Binding-site contacts:
Ligand atom NH1 contacts residue ASP53 of chain 1.E at 3.0 Å (salt-bridge).
Ligand atom CD contacts residue ARG50 of chain 1.E at 3.3 Å.
Ligand atom CB contacts residue ARG49 of chain 1.E at 3.5 Å.
Ligand atom CB contacts residue ASP258 of chain 1.E at 3.7 Å.
Ligand atom NE contacts residue ILE51 of chain 1.E at 3.7 Å.
Ligand atom O contacts residue ARG49 of chain 1.E at 3.1 Å (salt-bridge).
Ligand atom O contacts residue ARG43 of chain 1.E at 2.8 Å (salt-bridge).
Ligand atom CB contacts residue MET259 of chain 1.E at 3.6 Å (hydrophobic).
Ligand atom N contacts residue ARG49 of chain 1.E at 3.5 Å (salt-bridge).
Ligand atom N contacts residue ASP258 of chain 1.E at 3.2 Å (salt-bridge).
Ligand atom CG2 contacts residue MET259 of chain 1.E at 3.7 Å (hydrophobic).
Ligand atom CA contacts residue ASP258 of chain 1.E at 3.7 Å.
Ligand atom NE contacts residue ARG50 of chain 1.E at 3.1 Å (salt-bridge).
Ligand atom C contacts residue ASP258 of chain 1.E at 3.7 Å.
Ligand atom NH2 contacts residue ASP228 of chain 1.E at 2.7 Å (salt-bridge).
Ligand atom N contacts residue ARG49 of chain 1.E at 3.7 Å.
Ligand atom CD2 contacts residue ASP258 of chain 1.E at 3.4 Å.
Ligand atom NH1 contacts residue THR246 of chain 1.E at 3.2 Å (h-bond).
Ligand atom CA contacts residue ASP258 of chain 1.E at 3.7 Å.
Ligand atom CD2 contacts residue ARG43 of chain 1.E at 3.6 Å.
Ligand atom N contacts residue PRO57 of chain 1.E at 3.5 Å.
Ligand atom CB contacts residue ARG49 of chain 1.E at 3.7 Å.
Ligand atom C contacts residue ARG49 of chain 1.E at 3.6 Å.
Ligand atom N contacts residue ARG49 of chain 1.E at 3.6 Å (salt-bridge).
Ligand atom N contacts residue ASP258 of chain 1.E at 3.2 Å (salt-bridge).
Ligand atom N contacts residue ASP258 of chain 1.E at 2.8 Å (salt-bridge).
Ligand atom CG2 contacts residue ASP258 of chain 1.E at 3.5 Å.
Ligand atom OG1 contacts residue MET259 of chain 1.E at 2.6 Å (h-bond).
Ligand atom NH2 contacts residue THR246 of chain 1.E at 3.0 Å (h-bond).
Ligand atom CG contacts residue PRO57 of chain 1.E at 3.7 Å (hydrophobic).
Ligand atom O contacts residue ARG50 of chain 1.E at 3.4 Å.
Ligand atom O contacts residue ARG43 of chain 1.E at 2.8 Å (salt-bridge).
Ligand atom CB contacts residue ASP258 of chain 1.E at 3.5 Å.
Ligand atom C contacts residue ARG43 of chain 1.E at 3.7 Å.
Ligand atom OG1 contacts residue ASP258 of chain 1.E at 3.3 Å.
Ligand atom CZ contacts residue THR246 of chain 1.E at 3.3 Å.
Ligand atom O contacts residue ILE39 of chain 1.E at 3.7 Å.
Ligand atom CA contacts residue ASP258 of chain 1.E at 3.6 Å.
Ligand atom CD contacts residue LEU52 of chain 1.E at 3.3 Å (hydrophobic).
Ligand atom CD2 contacts residue ARG50 of chain 1.E at 3.6 Å.

Sequence of chain 1.E:
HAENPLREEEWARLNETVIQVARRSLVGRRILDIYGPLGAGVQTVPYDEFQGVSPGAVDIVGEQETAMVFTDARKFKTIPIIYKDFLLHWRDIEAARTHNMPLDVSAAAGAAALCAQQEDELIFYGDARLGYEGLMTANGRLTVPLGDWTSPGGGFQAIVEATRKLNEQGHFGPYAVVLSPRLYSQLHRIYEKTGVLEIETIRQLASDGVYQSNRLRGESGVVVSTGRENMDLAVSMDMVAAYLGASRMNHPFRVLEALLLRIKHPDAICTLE

The small molecule below binds the protein below.
Small molecule (SMILES): CC(C)C[C@H](NC(=O)CN)C(=O)N[C@H](C(=O)N[C@H](C(=O)NCC(=O)N[C@@H](CO)C(=O)N[C@@H](CC(C)C)C(=O)N[C@@H](CCCN=C(N)N)C(=O)NCC=O)C(C)C)[C@@H](C)O